Sequence of chain 53.G:
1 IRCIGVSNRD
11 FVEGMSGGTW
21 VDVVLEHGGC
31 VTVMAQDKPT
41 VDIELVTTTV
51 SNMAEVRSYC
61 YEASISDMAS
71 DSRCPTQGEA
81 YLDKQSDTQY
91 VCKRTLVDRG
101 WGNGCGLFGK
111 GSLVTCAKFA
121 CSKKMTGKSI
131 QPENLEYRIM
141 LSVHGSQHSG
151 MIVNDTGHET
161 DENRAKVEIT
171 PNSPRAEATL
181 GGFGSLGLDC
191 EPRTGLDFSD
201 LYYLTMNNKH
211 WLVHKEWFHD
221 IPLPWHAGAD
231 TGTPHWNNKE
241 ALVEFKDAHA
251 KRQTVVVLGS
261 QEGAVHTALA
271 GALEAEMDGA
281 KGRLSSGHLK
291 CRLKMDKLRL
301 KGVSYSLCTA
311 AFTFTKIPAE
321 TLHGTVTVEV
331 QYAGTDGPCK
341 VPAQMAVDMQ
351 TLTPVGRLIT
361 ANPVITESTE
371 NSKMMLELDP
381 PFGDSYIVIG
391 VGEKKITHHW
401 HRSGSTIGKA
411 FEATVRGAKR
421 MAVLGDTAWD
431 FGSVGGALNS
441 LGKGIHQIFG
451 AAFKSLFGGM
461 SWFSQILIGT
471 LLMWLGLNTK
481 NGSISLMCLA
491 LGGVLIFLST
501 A

Binding-site contacts:
Ligand atom C1 contacts residue ASN154 of chain 53.G at 3.4 Å.
Ligand atom C8 contacts residue ASN154 of chain 53.G at 3.6 Å.
Ligand atom N2 contacts residue THR156 of chain 53.G at 3.6 Å (h-bond).
Ligand atom C7 contacts residue THR156 of chain 53.G at 3.9 Å.
Ligand atom N2 contacts residue ASN154 of chain 53.G at 3.8 Å.
Ligand atom C2 contacts residue ASN154 of chain 53.G at 3.5 Å.
Ligand atom C7 contacts residue ASN154 of chain 53.G at 3.3 Å.
Ligand atom C8 contacts residue THR156 of chain 53.G at 4.0 Å.
Ligand atom O5 contacts residue ASN154 of chain 53.G at 4.0 Å.
Ligand atom C6 contacts residue MET151 of chain 53.G at 4.5 Å (hydrophobic).
Ligand atom C2 contacts residue THR156 of chain 53.G at 4.2 Å.
Ligand atom C1 contacts residue THR156 of chain 53.G at 3.6 Å.
Ligand atom O7 contacts residue ASN154 of chain 53.G at 2.6 Å (h-bond).
Ligand atom O6 contacts residue MET151 of chain 53.G at 3.4 Å.

A protein and the small-molecule ligand that binds it are described below.
Small molecule (SMILES): CC(=O)N[C@H]1[C@H](O[C@H]2[C@H](O)[C@@H](NC(C)=O)CO[C@@H]2CO)O[C@H](CO)[C@@H](O)[C@@H]1O